A small-molecule ligand and the protein it binds are described below.
Small molecule (SMILES): OC[C@H]1O[C@@H](O)[C@@H](O)[C@@H](O)[C@@H]1O

Sequence of chain 37.B:
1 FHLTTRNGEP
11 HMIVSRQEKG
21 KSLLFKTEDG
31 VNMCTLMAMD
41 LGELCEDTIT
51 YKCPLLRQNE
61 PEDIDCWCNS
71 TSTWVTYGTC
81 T

Binding-site contacts:
Ligand atom C5 contacts residue NAG1 of chain 37.N at 3.8 Å.
Ligand atom O4 contacts residue BMA1 of chain 37.P at 4.0 Å.
Ligand atom C1 contacts residue NAG1 of chain 37.N at 1.7 Å.
Ligand atom O2 contacts residue NAG1 of chain 37.N at 3.4 Å (h-bond).
Ligand atom O6 contacts residue NAG1 of chain 37.N at 4.5 Å.
Ligand atom O5 contacts residue NAG1 of chain 37.N at 2.5 Å (h-bond).
Ligand atom C3 contacts residue NAG1 of chain 37.N at 4.1 Å.
Ligand atom C4 contacts residue BMA1 of chain 37.P at 3.6 Å.
Ligand atom C2 contacts residue NAG1 of chain 37.N at 2.9 Å.
Ligand atom O3 contacts residue BMA1 of chain 37.P at 1.1 Å.
Ligand atom C2 contacts residue HIS2 of chain 37.B at 4.5 Å.
Ligand atom C3 contacts residue BMA1 of chain 37.P at 2.5 Å.
Ligand atom C2 contacts residue BMA1 of chain 37.P at 3.2 Å.
Ligand atom O2 contacts residue HIS2 of chain 37.B at 3.4 Å (h-bond).
Ligand atom O2 contacts residue BMA1 of chain 37.P at 3.0 Å (h-bond).